This small molecule binds to this protein.
Small molecule (SMILES): CC(=O)N[C@H]1[C@H](O[C@H]2[C@H](O)[C@@H](NC(C)=O)CO[C@@H]2CO)O[C@H](CO)[C@@H](O[C@@H]2O[C@H](CO[C@H]3O[C@H](CO)[C@@H](O)[C@H](O)[C@@H]3O)[C@@H](O)[C@H](O[C@H]3O[C@H](CO)[C@@H](O)[C@H](O)[C@@H]3O)[C@@H]2O)[C@@H]1O

Binding-site contacts:
Ligand atom C8 contacts residue ASN355 of chain 1.U at 4.4 Å.
Ligand atom C8 contacts residue NAG1 of chain 1.UA at 3.6 Å.
Ligand atom O5 contacts residue NAG2 of chain 1.UA at 4.5 Å.
Ligand atom C7 contacts residue NAG1 of chain 1.WA at 4.2 Å.
Ligand atom O6 contacts residue NAG2 of chain 1.UA at 3.3 Å.
Ligand atom C8 contacts residue NAG1 of chain 1.WA at 3.3 Å.
Ligand atom C4 contacts residue ASN355 of chain 1.U at 4.0 Å.
Ligand atom O6 contacts residue NAG2 of chain 1.WA at 3.8 Å.
Ligand atom C2 contacts residue SER357 of chain 1.U at 4.5 Å.
Ligand atom C3 contacts residue ASN355 of chain 1.U at 3.5 Å.
Ligand atom C5 contacts residue ASN355 of chain 1.U at 3.6 Å.
Ligand atom C2 contacts residue ASN355 of chain 1.U at 2.0 Å.
Ligand atom C7 contacts residue ASN355 of chain 1.U at 3.4 Å.
Ligand atom O4 contacts residue NAG2 of chain 1.UA at 4.2 Å.
Ligand atom O5 contacts residue SER357 of chain 1.U at 3.8 Å.
Ligand atom C3 contacts residue NAG1 of chain 1.UA at 4.0 Å.
Ligand atom C6 contacts residue NAG1 of chain 1.WA at 3.7 Å.
Ligand atom C4 contacts residue NAG2 of chain 1.UA at 4.4 Å.
Ligand atom C6 contacts residue NAG2 of chain 1.UA at 3.6 Å.
Ligand atom C1 contacts residue ASN355 of chain 1.U at 1.4 Å.
Ligand atom C2 contacts residue NAG1 of chain 1.UA at 3.8 Å.
Ligand atom O3 contacts residue NAG2 of chain 1.UA at 4.3 Å.
Ligand atom O5 contacts residue ASN355 of chain 1.U at 2.4 Å (h-bond).
Ligand atom O7 contacts residue NAG1 of chain 1.UA at 3.0 Å (h-bond).
Ligand atom N2 contacts residue NAG1 of chain 1.UA at 2.9 Å (h-bond).
Ligand atom O3 contacts residue ASN355 of chain 1.U at 4.4 Å.
Ligand atom C1 contacts residue SER357 of chain 1.U at 3.5 Å.
Ligand atom C7 contacts residue NAG1 of chain 1.UA at 3.7 Å.
Ligand atom C5 contacts residue SER357 of chain 1.U at 3.8 Å.
Ligand atom C5 contacts residue NAG1 of chain 1.WA at 4.1 Å.
Ligand atom C1 contacts residue NAG1 of chain 1.UA at 4.0 Å.
Ligand atom O3 contacts residue NAG1 of chain 1.UA at 4.4 Å.
Ligand atom N2 contacts residue ASN355 of chain 1.U at 2.5 Å (h-bond).
Ligand atom O7 contacts residue ASN355 of chain 1.U at 3.9 Å.

Sequence of chain 1.U:
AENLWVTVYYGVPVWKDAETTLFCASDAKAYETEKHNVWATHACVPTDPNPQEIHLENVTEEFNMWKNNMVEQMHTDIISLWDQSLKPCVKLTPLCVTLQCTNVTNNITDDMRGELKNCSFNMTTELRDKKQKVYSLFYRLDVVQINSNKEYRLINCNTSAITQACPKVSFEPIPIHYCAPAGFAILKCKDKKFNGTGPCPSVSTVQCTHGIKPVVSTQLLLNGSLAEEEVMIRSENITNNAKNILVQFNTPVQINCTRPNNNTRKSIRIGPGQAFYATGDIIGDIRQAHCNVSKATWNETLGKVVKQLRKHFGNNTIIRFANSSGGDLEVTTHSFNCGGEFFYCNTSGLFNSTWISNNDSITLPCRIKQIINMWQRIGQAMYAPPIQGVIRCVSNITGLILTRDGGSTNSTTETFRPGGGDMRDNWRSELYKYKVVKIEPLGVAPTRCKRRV